Binding-site contacts:
Ligand atom C7 contacts residue ASN55 of chain 1.C at 3.6 Å.
Ligand atom C5 contacts residue ASN55 of chain 1.C at 3.7 Å.
Ligand atom O7 contacts residue ASN55 of chain 1.C at 4.5 Å.
Ligand atom C7 contacts residue GLN342 of chain 1.C at 4.4 Å.
Ligand atom O5 contacts residue THR57 of chain 1.C at 4.4 Å.
Ligand atom O6 contacts residue THR57 of chain 1.C at 4.5 Å.
Ligand atom C4 contacts residue ASN55 of chain 1.C at 4.2 Å.
Ligand atom O5 contacts residue ASN55 of chain 1.C at 2.4 Å (h-bond).
Ligand atom C1 contacts residue ASN55 of chain 1.C at 1.4 Å.
Ligand atom N2 contacts residue GLN342 of chain 1.C at 4.4 Å.
Ligand atom C8 contacts residue ASN55 of chain 1.C at 4.0 Å.
Ligand atom C2 contacts residue ASN55 of chain 1.C at 2.4 Å.
Ligand atom C6 contacts residue THR57 of chain 1.C at 4.4 Å.
Ligand atom N2 contacts residue ASN55 of chain 1.C at 2.9 Å (h-bond).
Ligand atom C3 contacts residue ASN55 of chain 1.C at 3.8 Å.
Ligand atom O7 contacts residue GLN342 of chain 1.C at 3.7 Å.

This protein binds this small molecule.
Small molecule (SMILES): CC(=O)N[C@@H]1[C@@H](O)[C@H](O)[C@@H](CO)O[C@H]1O

Sequence of chain 1.C:
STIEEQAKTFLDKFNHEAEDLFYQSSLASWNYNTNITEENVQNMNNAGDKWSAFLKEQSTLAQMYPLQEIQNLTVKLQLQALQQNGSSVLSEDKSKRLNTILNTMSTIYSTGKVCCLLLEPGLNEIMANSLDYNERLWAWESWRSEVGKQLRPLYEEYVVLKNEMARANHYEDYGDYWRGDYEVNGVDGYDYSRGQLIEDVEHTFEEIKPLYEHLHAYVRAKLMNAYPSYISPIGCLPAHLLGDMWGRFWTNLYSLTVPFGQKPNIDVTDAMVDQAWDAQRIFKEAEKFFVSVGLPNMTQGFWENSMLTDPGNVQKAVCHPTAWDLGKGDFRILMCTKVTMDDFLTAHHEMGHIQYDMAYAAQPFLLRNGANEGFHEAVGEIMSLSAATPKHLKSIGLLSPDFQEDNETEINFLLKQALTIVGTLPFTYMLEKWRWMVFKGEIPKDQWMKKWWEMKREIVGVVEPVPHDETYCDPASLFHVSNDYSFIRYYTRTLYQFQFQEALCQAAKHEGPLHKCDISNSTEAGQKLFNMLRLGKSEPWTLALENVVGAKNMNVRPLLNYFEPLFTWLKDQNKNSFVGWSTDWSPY